The protein below binds the small molecule below.
Small molecule (SMILES): CC(=O)N[C@H]1[C@@H](O[P](=O)(O)O[P](=O)(O)OC[C@H]2O[C@@H](n3ccc(=O)[nH]c3=O)[C@H](O)[C@@H]2O)O[C@H](CO)[C@@H](O)[C@@H]1O

Sequence of chain 4.D:
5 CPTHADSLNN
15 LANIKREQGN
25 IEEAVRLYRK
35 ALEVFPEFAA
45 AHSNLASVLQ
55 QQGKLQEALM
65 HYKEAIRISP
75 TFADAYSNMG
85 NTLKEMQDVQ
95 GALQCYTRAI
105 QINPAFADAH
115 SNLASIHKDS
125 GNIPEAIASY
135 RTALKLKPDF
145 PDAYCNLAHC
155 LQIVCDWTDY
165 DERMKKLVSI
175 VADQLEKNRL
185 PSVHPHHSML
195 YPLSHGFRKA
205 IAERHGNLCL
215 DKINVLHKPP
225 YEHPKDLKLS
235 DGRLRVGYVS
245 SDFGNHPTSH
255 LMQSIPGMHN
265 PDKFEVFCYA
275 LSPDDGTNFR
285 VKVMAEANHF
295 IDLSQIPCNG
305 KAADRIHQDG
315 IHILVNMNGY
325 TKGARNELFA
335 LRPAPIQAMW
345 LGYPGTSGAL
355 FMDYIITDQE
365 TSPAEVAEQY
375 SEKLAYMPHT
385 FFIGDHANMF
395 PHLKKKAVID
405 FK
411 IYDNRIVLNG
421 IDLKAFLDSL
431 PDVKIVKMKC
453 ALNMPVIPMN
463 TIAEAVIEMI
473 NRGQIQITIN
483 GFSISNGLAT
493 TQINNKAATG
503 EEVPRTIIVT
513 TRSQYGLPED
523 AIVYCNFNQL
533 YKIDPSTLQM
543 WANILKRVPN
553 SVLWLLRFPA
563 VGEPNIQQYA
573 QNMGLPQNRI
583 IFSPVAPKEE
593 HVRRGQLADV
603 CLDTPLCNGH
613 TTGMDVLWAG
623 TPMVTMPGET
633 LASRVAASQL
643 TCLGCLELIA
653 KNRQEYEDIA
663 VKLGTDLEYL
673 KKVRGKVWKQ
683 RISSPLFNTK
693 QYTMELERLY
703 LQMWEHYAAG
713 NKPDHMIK

Sequence of chain 3.D:
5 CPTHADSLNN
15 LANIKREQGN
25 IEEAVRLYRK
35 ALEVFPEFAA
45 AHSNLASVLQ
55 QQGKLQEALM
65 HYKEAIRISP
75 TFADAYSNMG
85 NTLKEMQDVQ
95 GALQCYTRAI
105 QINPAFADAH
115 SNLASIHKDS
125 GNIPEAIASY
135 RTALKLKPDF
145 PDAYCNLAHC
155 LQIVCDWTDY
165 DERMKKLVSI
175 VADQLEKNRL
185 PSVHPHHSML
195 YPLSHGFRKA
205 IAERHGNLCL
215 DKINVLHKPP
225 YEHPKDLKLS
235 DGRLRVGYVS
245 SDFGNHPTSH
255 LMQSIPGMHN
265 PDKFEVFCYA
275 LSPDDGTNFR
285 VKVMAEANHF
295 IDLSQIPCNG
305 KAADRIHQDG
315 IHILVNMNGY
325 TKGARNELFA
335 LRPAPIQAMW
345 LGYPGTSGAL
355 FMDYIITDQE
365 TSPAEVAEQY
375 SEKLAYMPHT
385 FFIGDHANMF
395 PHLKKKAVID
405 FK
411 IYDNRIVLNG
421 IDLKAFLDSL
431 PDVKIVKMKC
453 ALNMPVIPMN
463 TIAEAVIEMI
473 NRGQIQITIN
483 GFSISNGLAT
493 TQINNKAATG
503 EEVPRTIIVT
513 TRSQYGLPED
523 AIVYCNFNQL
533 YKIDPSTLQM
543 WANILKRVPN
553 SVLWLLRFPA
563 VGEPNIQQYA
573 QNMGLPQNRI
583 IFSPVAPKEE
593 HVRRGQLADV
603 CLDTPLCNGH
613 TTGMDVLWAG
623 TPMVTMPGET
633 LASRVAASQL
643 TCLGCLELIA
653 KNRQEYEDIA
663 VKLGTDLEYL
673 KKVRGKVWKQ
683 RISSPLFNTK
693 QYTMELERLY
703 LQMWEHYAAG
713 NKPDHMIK

Binding-site contacts:
Ligand atom O6' contacts residue THR252 of chain 4.D at 2.3 Å (h-bond).
Ligand atom O2' contacts residue ASP617 of chain 4.D at 2.8 Å (salt-bridge).
Ligand atom O4 contacts residue ALA588 of chain 4.D at 2.9 Å (h-bond).
Ligand atom O4 contacts residue VAL587 of chain 4.D at 3.5 Å.
Ligand atom N3 contacts residue ALA588 of chain 4.D at 2.8 Å (h-bond).
Ligand atom C2 contacts residue ALA588 of chain 4.D at 3.5 Å (hydrophobic).
Ligand atom O3B contacts residue LYS590 of chain 4.D at 2.8 Å (salt-bridge).
Ligand atom O2A contacts residue GLN531 of chain 4.D at 2.3 Å (h-bond).
Ligand atom C5' contacts residue THR613 of chain 4.D at 3.3 Å.
Ligand atom C3' contacts residue HIS612 of chain 4.D at 3.4 Å.
Ligand atom O2' contacts residue LYS590 of chain 4.D at 2.5 Å (salt-bridge).
Ligand atom O2 contacts residue ALA588 of chain 4.D at 3.3 Å (h-bond).
Ligand atom O2B contacts residue THR613 of chain 4.D at 2.4 Å (h-bond).
Ligand atom C8' contacts residue HIS612 of chain 4.D at 3.5 Å.
Ligand atom O3' contacts residue GLY346 of chain 4.D at 3.5 Å (h-bond).
Ligand atom O3B contacts residue THR613 of chain 4.D at 3.3 Å.
Ligand atom C4 contacts residue HIS593 of chain 4.D at 3.3 Å.
Ligand atom O1' contacts residue THR613 of chain 4.D at 3.1 Å (h-bond).
Ligand atom C6' contacts residue THR252 of chain 4.D at 3.2 Å.
Ligand atom O4 contacts residue ARG596 of chain 4.D at 3.0 Å (salt-bridge).
Ligand atom N1 contacts residue HIS593 of chain 4.D at 3.4 Å.
Ligand atom C2B contacts residue ASP617 of chain 4.D at 3.3 Å.
Ligand atom N3 contacts residue HIS593 of chain 4.D at 3.3 Å.
Ligand atom O1B contacts residue LYS534 of chain 4.D at 2.5 Å (salt-bridge).
Ligand atom C8' contacts residue CYS609 of chain 4.D at 3.4 Å (hydrophobic).
Ligand atom O2B contacts residue HIS612 of chain 4.D at 3.2 Å (h-bond).
Ligand atom N2' contacts residue HIS612 of chain 4.D at 2.9 Å (h-bond).
Ligand atom O4 contacts residue LEU558 of chain 4.D at 3.3 Å.
Ligand atom C6 contacts residue HIS593 of chain 4.D at 3.4 Å.
Ligand atom O2' contacts residue HIS593 of chain 4.D at 3.1 Å.
Ligand atom C4' contacts residue GLY346 of chain 4.D at 3.5 Å.
Ligand atom C8' contacts residue TYR533 of chain 4.D at 3.5 Å (hydrophobic).
Ligand atom O3' contacts residue HIS612 of chain 4.D at 3.4 Å (h-bond).
Ligand atom C5 contacts residue HIS593 of chain 4.D at 3.5 Å.
Ligand atom O3' contacts residue PRO348 of chain 4.D at 3.4 Å.
Ligand atom O4' contacts residue LEU345 of chain 4.D at 2.8 Å (h-bond).
Ligand atom PA contacts residue GLN531 of chain 4.D at 3.4 Å.
Ligand atom O7' contacts residue HIS190 of chain 4.D at 2.9 Å (h-bond).
Ligand atom C2B contacts residue LYS590 of chain 4.D at 3.5 Å.
Ligand atom O2B contacts residue THR614 of chain 4.D at 3.2 Å (h-bond).